Sequence of chain 1.B:
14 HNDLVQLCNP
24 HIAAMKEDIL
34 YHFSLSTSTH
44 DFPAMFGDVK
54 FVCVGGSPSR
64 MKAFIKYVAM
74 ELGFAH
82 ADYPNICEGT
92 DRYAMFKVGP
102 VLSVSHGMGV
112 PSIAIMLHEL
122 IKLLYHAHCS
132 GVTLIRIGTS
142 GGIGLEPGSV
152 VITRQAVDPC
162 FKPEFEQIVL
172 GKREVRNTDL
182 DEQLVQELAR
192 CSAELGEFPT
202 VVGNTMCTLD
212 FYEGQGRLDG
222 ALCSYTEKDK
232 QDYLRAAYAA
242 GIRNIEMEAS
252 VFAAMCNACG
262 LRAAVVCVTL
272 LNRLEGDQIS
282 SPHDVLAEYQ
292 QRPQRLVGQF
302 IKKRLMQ

This small molecule binds to this protein.
Small molecule (SMILES): O=c1ccn([C@H]2C[C@H](O)[C@@H](CO)O2)c(=O)[nH]1

Sequence of chain 1.A:
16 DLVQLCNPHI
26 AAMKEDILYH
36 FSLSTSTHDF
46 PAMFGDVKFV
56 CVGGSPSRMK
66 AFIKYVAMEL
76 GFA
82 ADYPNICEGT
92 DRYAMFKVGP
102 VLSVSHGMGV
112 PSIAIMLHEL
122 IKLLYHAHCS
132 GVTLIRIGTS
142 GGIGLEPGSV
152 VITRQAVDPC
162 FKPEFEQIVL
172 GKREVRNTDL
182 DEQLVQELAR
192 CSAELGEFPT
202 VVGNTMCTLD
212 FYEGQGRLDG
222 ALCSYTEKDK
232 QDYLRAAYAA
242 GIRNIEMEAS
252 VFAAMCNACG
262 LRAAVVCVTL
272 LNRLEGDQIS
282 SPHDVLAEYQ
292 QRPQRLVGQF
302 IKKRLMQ

Binding-site contacts:
Ligand atom N1 contacts residue SER141 of chain 1.B at 3.7 Å.
Ligand atom C2 contacts residue ILE246 of chain 1.B at 3.4 Å (hydrophobic).
Ligand atom N3 contacts residue ILE246 of chain 1.B at 3.4 Å (h-bond).
Ligand atom C5 contacts residue PHE212 of chain 1.B at 3.7 Å (hydrophobic).
Ligand atom O2 contacts residue GLN216 of chain 1.B at 3.1 Å (h-bond).
Ligand atom C4 contacts residue GLN216 of chain 1.B at 3.8 Å.
Ligand atom N3 contacts residue PHE212 of chain 1.B at 3.5 Å.
Ligand atom O4 contacts residue GLY142 of chain 1.B at 3.6 Å.
Ligand atom C3' contacts residue MET248 of chain 1.B at 3.7 Å (hydrophobic).
Ligand atom C4 contacts residue GLY142 of chain 1.B at 3.5 Å.
Ligand atom C5 contacts residue GLY142 of chain 1.B at 3.6 Å.
Ligand atom C6 contacts residue SER141 of chain 1.B at 3.5 Å.
Ligand atom O5' contacts residue TYR34 of chain 1.A at 3.3 Å.
Ligand atom O4 contacts residue GLN216 of chain 1.B at 3.7 Å.
Ligand atom C4 contacts residue ARG218 of chain 1.B at 3.9 Å.
Ligand atom O4' contacts residue THR140 of chain 1.B at 2.7 Å (h-bond).
Ligand atom O3' contacts residue GLU249 of chain 1.B at 3.1 Å (salt-bridge).
Ligand atom N3 contacts residue GLN216 of chain 1.B at 3.0 Å (h-bond).
Ligand atom C5 contacts residue SER141 of chain 1.B at 3.4 Å.
Ligand atom O5' contacts residue ARG93 of chain 1.A at 3.5 Å (salt-bridge).
Ligand atom O4' contacts residue SO41 of chain 1.E at 2.9 Å (h-bond).
Ligand atom C4 contacts residue PHE212 of chain 1.B at 3.4 Å (hydrophobic).
Ligand atom O2 contacts residue GLU247 of chain 1.B at 3.2 Å.
Ligand atom O5' contacts residue HIS35 of chain 1.A at 3.4 Å (h-bond).
Ligand atom C2 contacts residue GLU247 of chain 1.B at 3.8 Å.
Ligand atom C2' contacts residue SO41 of chain 1.E at 3.6 Å.
Ligand atom C2' contacts residue MET248 of chain 1.B at 3.8 Å (hydrophobic).
Ligand atom O2 contacts residue MET248 of chain 1.B at 3.4 Å.
Ligand atom N1 contacts residue THR140 of chain 1.B at 3.7 Å.
Ligand atom O3' contacts residue SO41 of chain 1.E at 3.5 Å (h-bond).
Ligand atom C6 contacts residue THR140 of chain 1.B at 3.6 Å.
Ligand atom C4' contacts residue SO41 of chain 1.E at 3.6 Å.
Ligand atom O5' contacts residue THR140 of chain 1.B at 3.8 Å.
Ligand atom C1' contacts residue THR140 of chain 1.B at 3.1 Å.
Ligand atom C4 contacts residue SER141 of chain 1.B at 3.8 Å.
Ligand atom C1' contacts residue SO41 of chain 1.E at 3.4 Å.
Ligand atom C5' contacts residue HIS35 of chain 1.A at 3.0 Å.
Ligand atom O3' contacts residue MET109 of chain 1.B at 3.3 Å.
Ligand atom O2 contacts residue ILE246 of chain 1.B at 3.5 Å (h-bond).
Ligand atom O4 contacts residue ARG218 of chain 1.B at 2.8 Å (salt-bridge).